The small molecule below binds the protein below.
Small molecule (SMILES): [H]/N=C(\N)c1ccc(CNC(=O)CNC(=O)[C@@H](CCCN/C(N)=N/[H])NS(=O)(=O)Cc2ccccc2)cc1

Binding-site contacts:
Ligand atom O14 contacts residue TRP193 of chain 1.A at 3.2 Å.
Ligand atom C27 contacts residue ALA172 of chain 1.A at 3.2 Å (hydrophobic).
Ligand atom N19 contacts residue SER192 of chain 1.A at 2.9 Å (h-bond).
Ligand atom C16 contacts residue TYR81 of chain 1.A at 3.3 Å (hydrophobic).
Ligand atom C32 contacts residue TYR81 of chain 1.A at 3.7 Å (hydrophobic).
Ligand atom N11 contacts residue GLY194 of chain 1.A at 2.7 Å (h-bond).
Ligand atom N29 contacts residue ALA172 of chain 1.A at 3.3 Å (h-bond).
Ligand atom N19 contacts residue SER177 of chain 1.A at 3.7 Å.
Ligand atom C20 contacts residue SO41 of chain 1.H at 3.5 Å.
Ligand atom S8 contacts residue GLY194 of chain 1.A at 3.7 Å.
Ligand atom O14 contacts residue GLY194 of chain 1.A at 2.9 Å (h-bond).
Ligand atom C25 contacts residue TRP193 of chain 1.A at 3.7 Å (hydrophobic).
Ligand atom C25 contacts residue GLY194 of chain 1.A at 3.5 Å.
Ligand atom C30 contacts residue GLY194 of chain 1.A at 3.6 Å.
Ligand atom C22 contacts residue VAL191 of chain 1.A at 3.7 Å (hydrophobic).
Ligand atom O9 contacts residue GLY194 of chain 1.A at 3.6 Å.
Ligand atom C25 contacts residue GLY196 of chain 1.A at 3.8 Å.
Ligand atom C6 contacts residue GLN174 of chain 1.A at 3.2 Å.
Ligand atom C27 contacts residue ASP171 of chain 1.A at 3.6 Å.
Ligand atom N28 contacts residue ALA172 of chain 1.A at 3.4 Å (h-bond).
Ligand atom C3 contacts residue GLY196 of chain 1.A at 3.5 Å.
Ligand atom C32 contacts residue GLU79 of chain 1.A at 3.7 Å.
Ligand atom O9 contacts residue SER195 of chain 1.A at 3.7 Å.
Ligand atom C22 contacts residue CYS173 of chain 1.A at 3.5 Å (hydrophobic).
Ligand atom N15 contacts residue TYR81 of chain 1.A at 3.5 Å (h-bond).
Ligand atom N29 contacts residue GLY196 of chain 1.A at 3.0 Å (h-bond).
Ligand atom C1 contacts residue GLN174 of chain 1.A at 3.5 Å.
Ligand atom C31 contacts residue TYR81 of chain 1.A at 3.4 Å (hydrophobic).
Ligand atom C2 contacts residue CYS197 of chain 1.A at 3.6 Å (hydrophobic).
Ligand atom N29 contacts residue CYS197 of chain 1.A at 3.8 Å.
Ligand atom N29 contacts residue ASP171 of chain 1.A at 2.7 Å (salt-bridge).
Ligand atom C20 contacts residue SER192 of chain 1.A at 3.7 Å.
Ligand atom N28 contacts residue GLY204 of chain 1.A at 3.4 Å.
Ligand atom C12 contacts residue GLY194 of chain 1.A at 3.5 Å.
Ligand atom N19 contacts residue SO41 of chain 1.H at 3.6 Å.
Ligand atom O18 contacts residue SO41 of chain 1.H at 3.7 Å.
Ligand atom O9 contacts residue GLY196 of chain 1.A at 3.2 Å (h-bond).
Ligand atom N28 contacts residue ASP171 of chain 1.A at 2.9 Å (salt-bridge).
Ligand atom N19 contacts residue HIS40 of chain 1.A at 3.6 Å (h-bond).
Ligand atom C20 contacts residue SER177 of chain 1.A at 3.0 Å.

Sequence of chain 1.A:
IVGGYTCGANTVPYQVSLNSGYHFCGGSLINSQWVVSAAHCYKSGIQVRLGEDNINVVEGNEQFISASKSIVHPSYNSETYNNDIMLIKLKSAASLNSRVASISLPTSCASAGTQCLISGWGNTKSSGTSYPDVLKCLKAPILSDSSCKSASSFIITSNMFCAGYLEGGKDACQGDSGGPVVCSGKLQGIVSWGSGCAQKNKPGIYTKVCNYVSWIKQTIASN